A small-molecule ligand and the protein it binds are described below.
Small molecule (SMILES): O=P(O)(O)OC[C@H]1O[C@](O)(COP(=O)(O)O)[C@@H](O)[C@@H]1O

Sequence of chain 1.G:
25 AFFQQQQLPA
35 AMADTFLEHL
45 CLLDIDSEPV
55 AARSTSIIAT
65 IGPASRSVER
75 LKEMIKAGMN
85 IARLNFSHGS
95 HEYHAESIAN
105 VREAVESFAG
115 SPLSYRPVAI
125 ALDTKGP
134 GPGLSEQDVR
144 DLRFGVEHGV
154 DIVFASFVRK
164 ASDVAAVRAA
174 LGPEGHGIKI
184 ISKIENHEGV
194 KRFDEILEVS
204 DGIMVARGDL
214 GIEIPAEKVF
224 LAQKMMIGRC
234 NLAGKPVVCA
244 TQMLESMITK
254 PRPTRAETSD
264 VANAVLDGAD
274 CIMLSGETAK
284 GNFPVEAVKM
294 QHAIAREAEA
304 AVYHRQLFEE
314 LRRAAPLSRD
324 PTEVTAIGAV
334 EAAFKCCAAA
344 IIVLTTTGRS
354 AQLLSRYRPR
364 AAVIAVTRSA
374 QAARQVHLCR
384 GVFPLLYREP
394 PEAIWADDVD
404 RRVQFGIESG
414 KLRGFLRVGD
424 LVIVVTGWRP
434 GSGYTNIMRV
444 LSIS

Binding-site contacts:
Ligand atom O5P contacts residue THR348 of chain 1.G at 2.6 Å (h-bond).
Ligand atom O1 contacts residue GLY434 of chain 1.G at 3.7 Å.
Ligand atom O2 contacts residue LEU347 of chain 1.G at 3.6 Å.
Ligand atom O2P contacts residue THR349 of chain 1.G at 3.8 Å.
Ligand atom O4 contacts residue GLY434 of chain 1.G at 2.6 Å (h-bond).
Ligand atom O5 contacts residue LEU347 of chain 1.G at 3.7 Å.
Ligand atom O4P contacts residue THR348 of chain 1.G at 3.6 Å (h-bond).
Ligand atom O6P contacts residue SER435 of chain 1.G at 3.1 Å (h-bond).
Ligand atom C6 contacts residue LEU347 of chain 1.G at 3.6 Å (hydrophobic).
Ligand atom O2 contacts residue GLY430 of chain 1.G at 3.3 Å (h-bond).
Ligand atom O4 contacts residue THR438 of chain 1.G at 3.4 Å (h-bond).
Ligand atom C3 contacts residue GLY434 of chain 1.G at 3.5 Å.
Ligand atom P2 contacts residue SER435 of chain 1.G at 3.4 Å.
Ligand atom O6 contacts residue THR348 of chain 1.G at 3.6 Å.
Ligand atom P2 contacts residue THR348 of chain 1.G at 3.5 Å.
Ligand atom C5 contacts residue GLY434 of chain 1.G at 3.5 Å.
Ligand atom O3 contacts residue GLY430 of chain 1.G at 3.0 Å.
Ligand atom O6 contacts residue SER435 of chain 1.G at 3.7 Å.
Ligand atom O6 contacts residue THR349 of chain 1.G at 3.2 Å (h-bond).
Ligand atom O1P contacts residue PRO433 of chain 1.G at 3.5 Å.
Ligand atom O6P contacts residue GLY436 of chain 1.G at 2.9 Å (h-bond).
Ligand atom O5P contacts residue SER353 of chain 1.G at 2.7 Å (h-bond).
Ligand atom O3P contacts residue ARG405 of chain 1.G at 2.8 Å (salt-bridge).
Ligand atom C6 contacts residue THR438 of chain 1.G at 3.4 Å.
Ligand atom C3 contacts residue ARG432 of chain 1.G at 3.3 Å.
Ligand atom O2P contacts residue ARG405 of chain 1.G at 2.7 Å (salt-bridge).
Ligand atom O4P contacts residue THR350 of chain 1.G at 2.7 Å (h-bond).
Ligand atom P2 contacts residue THR349 of chain 1.G at 3.8 Å.
Ligand atom O4 contacts residue GLY436 of chain 1.G at 3.6 Å.
Ligand atom O3 contacts residue ARG432 of chain 1.G at 2.7 Å (salt-bridge).
Ligand atom O4 contacts residue TYR437 of chain 1.G at 2.8 Å (h-bond).
Ligand atom P2 contacts residue SER353 of chain 1.G at 3.6 Å.
Ligand atom O4P contacts residue SER435 of chain 1.G at 2.8 Å (h-bond).
Ligand atom P1 contacts residue ARG405 of chain 1.G at 3.6 Å.
Ligand atom O3P contacts residue TRP398 of chain 1.G at 2.8 Å (h-bond).
Ligand atom O1P contacts residue GLY434 of chain 1.G at 2.8 Å (h-bond).
Ligand atom C4 contacts residue GLY434 of chain 1.G at 3.4 Å.
Ligand atom O4P contacts residue THR349 of chain 1.G at 3.2 Å (h-bond).
Ligand atom C6 contacts residue SER353 of chain 1.G at 3.7 Å.
Ligand atom O6P contacts residue SER353 of chain 1.G at 3.7 Å.